A protein and the small-molecule ligand that binds it are described below.
Small molecule (SMILES): CC(=O)N[C@@H]1[C@@H](O)[C@H](O)[C@@H](CO)O[C@H]1O

Sequence of chain 1.C:
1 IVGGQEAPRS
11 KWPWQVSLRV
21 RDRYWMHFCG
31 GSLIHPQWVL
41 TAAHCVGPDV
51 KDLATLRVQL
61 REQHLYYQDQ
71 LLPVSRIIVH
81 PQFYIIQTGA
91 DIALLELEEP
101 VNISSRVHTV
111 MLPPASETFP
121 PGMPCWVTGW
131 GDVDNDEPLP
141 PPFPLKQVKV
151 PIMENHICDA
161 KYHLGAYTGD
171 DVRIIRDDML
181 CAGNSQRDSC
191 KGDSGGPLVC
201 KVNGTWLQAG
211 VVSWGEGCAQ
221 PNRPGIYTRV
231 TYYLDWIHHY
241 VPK

Binding-site contacts:
Ligand atom C3 contacts residue ASN102 of chain 1.C at 3.8 Å.
Ligand atom C2 contacts residue ASN102 of chain 1.C at 2.4 Å.
Ligand atom O5 contacts residue ASN102 of chain 1.C at 2.4 Å (h-bond).
Ligand atom C7 contacts residue ASN102 of chain 1.C at 3.5 Å.
Ligand atom C4 contacts residue ASN102 of chain 1.C at 4.2 Å.
Ligand atom O7 contacts residue ASN102 of chain 1.C at 3.8 Å.
Ligand atom C5 contacts residue ASN102 of chain 1.C at 3.7 Å.
Ligand atom C1 contacts residue ASN102 of chain 1.C at 1.4 Å.
Ligand atom N2 contacts residue ASN102 of chain 1.C at 2.9 Å (h-bond).